Sequence of chain 11.E:
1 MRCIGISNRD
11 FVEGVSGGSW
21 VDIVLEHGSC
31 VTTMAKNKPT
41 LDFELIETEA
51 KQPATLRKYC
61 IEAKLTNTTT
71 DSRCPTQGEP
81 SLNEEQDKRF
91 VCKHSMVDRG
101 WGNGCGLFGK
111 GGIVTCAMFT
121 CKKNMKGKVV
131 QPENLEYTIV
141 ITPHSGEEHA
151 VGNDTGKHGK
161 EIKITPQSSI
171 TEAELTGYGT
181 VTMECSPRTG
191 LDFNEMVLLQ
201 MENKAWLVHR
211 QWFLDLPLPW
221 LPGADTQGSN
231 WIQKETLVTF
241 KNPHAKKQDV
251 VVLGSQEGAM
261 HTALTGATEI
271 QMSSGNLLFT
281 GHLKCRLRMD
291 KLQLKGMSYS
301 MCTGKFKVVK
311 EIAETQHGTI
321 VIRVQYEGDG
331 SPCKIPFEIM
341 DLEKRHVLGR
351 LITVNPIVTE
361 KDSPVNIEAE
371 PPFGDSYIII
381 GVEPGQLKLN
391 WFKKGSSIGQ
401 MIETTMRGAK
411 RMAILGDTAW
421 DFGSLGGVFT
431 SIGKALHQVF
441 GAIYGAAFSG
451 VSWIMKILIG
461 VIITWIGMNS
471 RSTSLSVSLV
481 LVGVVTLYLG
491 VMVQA

The small molecule below binds the protein below.
Small molecule (SMILES): CC(=O)N[C@H]1[C@H](O[C@H]2[C@H](O)[C@@H](NC(C)=O)CO[C@@H]2CO)O[C@H](CO)[C@@H](O)[C@@H]1O

Binding-site contacts:
Ligand atom C5 contacts residue GLY156 of chain 11.C at 4.0 Å.
Ligand atom C4 contacts residue HIS149 of chain 11.C at 3.7 Å.
Ligand atom O6 contacts residue HIS149 of chain 11.C at 3.6 Å.
Ligand atom C8 contacts residue TRP101 of chain 11.E at 4.4 Å (hydrophobic).
Ligand atom O6 contacts residue HIS158 of chain 11.C at 3.4 Å.
Ligand atom O5 contacts residue HIS158 of chain 11.C at 3.2 Å.
Ligand atom C8 contacts residue HIS149 of chain 11.C at 3.5 Å.
Ligand atom C2 contacts residue ASN153 of chain 11.C at 2.6 Å.
Ligand atom C1 contacts residue HIS149 of chain 11.C at 3.7 Å.
Ligand atom C2 contacts residue HIS149 of chain 11.C at 3.6 Å.
Ligand atom C5 contacts residue ASN153 of chain 11.C at 3.6 Å.
Ligand atom O5 contacts residue HIS149 of chain 11.C at 3.8 Å.
Ligand atom C4 contacts residue ASN153 of chain 11.C at 4.2 Å.
Ligand atom C1 contacts residue THR155 of chain 11.C at 3.7 Å.
Ligand atom O7 contacts residue ASN153 of chain 11.C at 4.0 Å.
Ligand atom C6 contacts residue HIS158 of chain 11.C at 3.9 Å.
Ligand atom C6 contacts residue HIS149 of chain 11.C at 4.1 Å.
Ligand atom C1 contacts residue ASN153 of chain 11.C at 1.4 Å.
Ligand atom O3 contacts residue HIS149 of chain 11.C at 4.2 Å.
Ligand atom O7 contacts residue GLY102 of chain 11.E at 3.0 Å (h-bond).
Ligand atom C7 contacts residue TRP101 of chain 11.E at 4.3 Å (hydrophobic).
Ligand atom O5 contacts residue GLY156 of chain 11.C at 3.9 Å.
Ligand atom C5 contacts residue HIS149 of chain 11.C at 3.6 Å.
Ligand atom C7 contacts residue GLY102 of chain 11.E at 4.0 Å.
Ligand atom C1 contacts residue HIS158 of chain 11.C at 4.1 Å.
Ligand atom O7 contacts residue TRP101 of chain 11.E at 3.4 Å (h-bond).
Ligand atom C5 contacts residue HIS158 of chain 11.C at 4.2 Å.
Ligand atom C3 contacts residue ASN153 of chain 11.C at 3.9 Å.
Ligand atom O7 contacts residue ASN103 of chain 11.E at 4.5 Å.
Ligand atom C6 contacts residue GLY156 of chain 11.C at 3.8 Å.
Ligand atom O5 contacts residue ASN153 of chain 11.C at 2.2 Å (h-bond).
Ligand atom N2 contacts residue ASN153 of chain 11.C at 3.2 Å (h-bond).
Ligand atom C8 contacts residue ASN153 of chain 11.C at 3.9 Å.
Ligand atom C7 contacts residue ASN153 of chain 11.C at 3.6 Å.
Ligand atom C8 contacts residue ALA150 of chain 11.C at 4.5 Å (hydrophobic).
Ligand atom O5 contacts residue THR155 of chain 11.C at 3.8 Å.
Ligand atom C3 contacts residue HIS149 of chain 11.C at 4.3 Å.

Sequence of chain 11.C:
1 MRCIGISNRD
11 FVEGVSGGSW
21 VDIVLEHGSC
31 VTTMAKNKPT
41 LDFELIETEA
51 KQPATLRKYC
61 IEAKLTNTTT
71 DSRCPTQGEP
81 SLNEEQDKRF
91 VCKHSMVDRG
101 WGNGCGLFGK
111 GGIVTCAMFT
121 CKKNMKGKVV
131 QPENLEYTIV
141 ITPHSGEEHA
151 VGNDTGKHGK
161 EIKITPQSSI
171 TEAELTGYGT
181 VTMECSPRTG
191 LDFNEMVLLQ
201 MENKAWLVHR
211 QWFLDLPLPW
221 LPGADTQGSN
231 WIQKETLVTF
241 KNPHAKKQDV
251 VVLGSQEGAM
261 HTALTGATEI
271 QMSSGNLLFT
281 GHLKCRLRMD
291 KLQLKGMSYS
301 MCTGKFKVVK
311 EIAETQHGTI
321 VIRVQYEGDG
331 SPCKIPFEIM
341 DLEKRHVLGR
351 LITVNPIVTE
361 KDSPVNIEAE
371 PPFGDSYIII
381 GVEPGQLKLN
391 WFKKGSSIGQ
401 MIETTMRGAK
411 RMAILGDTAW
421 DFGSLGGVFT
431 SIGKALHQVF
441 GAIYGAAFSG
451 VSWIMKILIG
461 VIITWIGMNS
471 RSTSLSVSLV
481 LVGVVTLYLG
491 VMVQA